Binding-site contacts:
Ligand atom O4 contacts residue GLN262 of chain 1.C at 4.2 Å.
Ligand atom C8 contacts residue VAL301 of chain 1.C at 3.4 Å (hydrophobic).
Ligand atom C7 contacts residue GLN262 of chain 1.C at 4.2 Å.
Ligand atom C8 contacts residue ASN264 of chain 1.C at 4.4 Å.
Ligand atom O7 contacts residue GLN262 of chain 1.C at 4.1 Å.
Ligand atom C2 contacts residue ASN264 of chain 1.C at 2.5 Å.
Ligand atom O7 contacts residue ASN300 of chain 1.C at 3.3 Å (h-bond).
Ligand atom C5 contacts residue ASN264 of chain 1.C at 3.6 Å.
Ligand atom C7 contacts residue ASN264 of chain 1.C at 3.3 Å.
Ligand atom C4 contacts residue ASN264 of chain 1.C at 4.2 Å.
Ligand atom N2 contacts residue GLN262 of chain 1.C at 4.4 Å.
Ligand atom O7 contacts residue ASN264 of chain 1.C at 3.4 Å (h-bond).
Ligand atom C1 contacts residue ASN264 of chain 1.C at 1.4 Å.
Ligand atom C7 contacts residue ASN300 of chain 1.C at 3.7 Å.
Ligand atom O6 contacts residue ARG411 of chain 1.C at 4.3 Å.
Ligand atom C8 contacts residue SER302 of chain 1.C at 3.2 Å.
Ligand atom C8 contacts residue ASN300 of chain 1.C at 3.5 Å.
Ligand atom C5 contacts residue GLN262 of chain 1.C at 4.2 Å.
Ligand atom C3 contacts residue GLN262 of chain 1.C at 4.2 Å.
Ligand atom C3 contacts residue ASN264 of chain 1.C at 3.8 Å.
Ligand atom O5 contacts residue ASN264 of chain 1.C at 2.4 Å (h-bond).
Ligand atom C8 contacts residue GLN262 of chain 1.C at 4.2 Å.
Ligand atom C1 contacts residue GLN262 of chain 1.C at 4.4 Å.
Ligand atom N2 contacts residue ASN264 of chain 1.C at 2.8 Å (h-bond).

Sequence of chain 1.C:
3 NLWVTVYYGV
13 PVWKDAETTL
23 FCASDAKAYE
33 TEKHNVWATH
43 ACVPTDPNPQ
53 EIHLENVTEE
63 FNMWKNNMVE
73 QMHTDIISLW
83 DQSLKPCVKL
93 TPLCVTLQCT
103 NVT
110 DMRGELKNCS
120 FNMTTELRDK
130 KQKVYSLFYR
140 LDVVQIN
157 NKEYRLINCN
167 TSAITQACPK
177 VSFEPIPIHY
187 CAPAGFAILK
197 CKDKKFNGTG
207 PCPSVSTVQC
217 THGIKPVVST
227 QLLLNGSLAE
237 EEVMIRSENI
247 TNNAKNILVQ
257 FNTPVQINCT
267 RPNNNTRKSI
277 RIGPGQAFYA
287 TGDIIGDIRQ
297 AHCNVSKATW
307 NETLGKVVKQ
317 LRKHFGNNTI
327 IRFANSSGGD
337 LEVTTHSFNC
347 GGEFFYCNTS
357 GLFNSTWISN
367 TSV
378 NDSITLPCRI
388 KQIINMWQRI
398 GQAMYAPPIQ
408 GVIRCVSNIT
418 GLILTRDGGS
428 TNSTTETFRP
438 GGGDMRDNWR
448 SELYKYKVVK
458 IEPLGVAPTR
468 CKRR

The protein below binds the small molecule below.
Small molecule (SMILES): CC(=O)N[C@H]1[C@H](O[C@H]2[C@H](O)[C@@H](NC(C)=O)CO[C@@H]2CO)O[C@H](CO)[C@@H](O[C@@H]2O[C@H](CO)[C@@H](O)[C@H](O[C@H]3O[C@H](CO)[C@@H](O)[C@H](O)[C@@H]3O[C@H]3O[C@H](CO)[C@@H](O)[C@H](O)[C@@H]3O)[C@@H]2O)[C@@H]1O